Sequence of chain 1.B:
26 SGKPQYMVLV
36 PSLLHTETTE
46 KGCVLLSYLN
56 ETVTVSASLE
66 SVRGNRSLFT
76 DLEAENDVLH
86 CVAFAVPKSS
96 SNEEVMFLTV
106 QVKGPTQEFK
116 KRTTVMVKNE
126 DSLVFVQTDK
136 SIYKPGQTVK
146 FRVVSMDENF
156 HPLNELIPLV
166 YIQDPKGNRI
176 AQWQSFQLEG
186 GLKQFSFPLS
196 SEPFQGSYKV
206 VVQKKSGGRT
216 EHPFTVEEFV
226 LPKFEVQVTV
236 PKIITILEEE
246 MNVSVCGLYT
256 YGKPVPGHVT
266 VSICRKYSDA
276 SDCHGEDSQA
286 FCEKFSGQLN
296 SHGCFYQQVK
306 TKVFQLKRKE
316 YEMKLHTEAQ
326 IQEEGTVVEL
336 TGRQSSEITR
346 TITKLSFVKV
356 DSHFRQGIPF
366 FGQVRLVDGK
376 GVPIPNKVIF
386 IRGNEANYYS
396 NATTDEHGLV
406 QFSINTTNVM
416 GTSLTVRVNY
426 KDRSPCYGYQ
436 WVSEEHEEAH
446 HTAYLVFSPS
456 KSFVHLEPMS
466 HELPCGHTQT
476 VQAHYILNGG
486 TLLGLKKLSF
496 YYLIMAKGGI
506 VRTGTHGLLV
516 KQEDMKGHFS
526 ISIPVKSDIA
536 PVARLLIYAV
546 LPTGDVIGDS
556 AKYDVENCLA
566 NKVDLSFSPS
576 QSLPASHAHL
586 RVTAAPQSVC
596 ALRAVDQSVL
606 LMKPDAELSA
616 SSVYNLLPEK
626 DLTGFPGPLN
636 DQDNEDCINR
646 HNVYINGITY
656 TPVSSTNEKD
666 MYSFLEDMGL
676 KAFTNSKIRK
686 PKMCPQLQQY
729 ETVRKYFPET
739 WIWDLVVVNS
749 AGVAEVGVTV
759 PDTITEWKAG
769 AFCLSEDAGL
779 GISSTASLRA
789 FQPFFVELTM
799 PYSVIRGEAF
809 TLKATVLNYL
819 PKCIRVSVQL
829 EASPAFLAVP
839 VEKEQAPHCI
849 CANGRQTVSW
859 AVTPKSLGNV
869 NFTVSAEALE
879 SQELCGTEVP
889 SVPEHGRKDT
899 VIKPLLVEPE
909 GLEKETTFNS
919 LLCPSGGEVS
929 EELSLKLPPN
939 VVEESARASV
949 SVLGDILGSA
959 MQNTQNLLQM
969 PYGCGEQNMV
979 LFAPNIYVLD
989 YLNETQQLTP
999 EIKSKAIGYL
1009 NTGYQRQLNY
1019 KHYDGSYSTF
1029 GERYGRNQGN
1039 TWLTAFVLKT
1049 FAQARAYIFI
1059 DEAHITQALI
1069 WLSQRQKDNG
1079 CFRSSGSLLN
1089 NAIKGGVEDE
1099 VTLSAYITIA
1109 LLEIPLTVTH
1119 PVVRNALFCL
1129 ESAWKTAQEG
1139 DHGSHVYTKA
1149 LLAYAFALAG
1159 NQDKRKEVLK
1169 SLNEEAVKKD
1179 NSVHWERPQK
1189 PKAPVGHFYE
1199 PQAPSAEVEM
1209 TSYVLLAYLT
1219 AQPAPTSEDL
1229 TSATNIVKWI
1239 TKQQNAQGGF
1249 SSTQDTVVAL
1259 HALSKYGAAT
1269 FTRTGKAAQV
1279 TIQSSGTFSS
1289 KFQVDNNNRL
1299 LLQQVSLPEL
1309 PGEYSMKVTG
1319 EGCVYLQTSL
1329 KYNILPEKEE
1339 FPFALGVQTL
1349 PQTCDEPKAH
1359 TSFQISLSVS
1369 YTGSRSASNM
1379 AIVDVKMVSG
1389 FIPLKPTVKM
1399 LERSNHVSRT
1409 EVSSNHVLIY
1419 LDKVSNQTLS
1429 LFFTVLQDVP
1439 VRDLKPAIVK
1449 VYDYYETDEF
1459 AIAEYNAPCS

Binding-site contacts:
Ligand atom N2 contacts residue ASN396 of chain 1.B at 3.0 Å (h-bond).
Ligand atom C2 contacts residue ASN396 of chain 1.B at 2.6 Å.
Ligand atom C4 contacts residue ASN396 of chain 1.B at 4.3 Å.
Ligand atom C7 contacts residue ASN396 of chain 1.B at 3.8 Å.
Ligand atom C5 contacts residue ASN396 of chain 1.B at 3.7 Å.
Ligand atom O5 contacts residue ASN396 of chain 1.B at 2.4 Å (h-bond).
Ligand atom C8 contacts residue ASN396 of chain 1.B at 3.7 Å.
Ligand atom C8 contacts residue TYR394 of chain 1.B at 3.8 Å (hydrophobic).
Ligand atom C1 contacts residue ASN396 of chain 1.B at 1.6 Å.
Ligand atom C3 contacts residue ASN396 of chain 1.B at 3.9 Å.

A protein and the small-molecule ligand that binds it are described below.
Small molecule (SMILES): CC(=O)N[C@@H]1[C@@H](O)[C@H](O)[C@@H](CO)O[C@H]1O